Binding-site contacts:
Ligand atom O2 contacts residue LYS54 of chain 1.QA at 3.3 Å.
Ligand atom C contacts residue PHE57 of chain 1.QA at 3.7 Å (hydrophobic).
Ligand atom C12 contacts residue LYS54 of chain 1.QA at 4.4 Å.
Ligand atom C13 contacts residue PRO55 of chain 1.QA at 4.3 Å (hydrophobic).
Ligand atom C12 contacts residue PRO55 of chain 1.QA at 4.1 Å (hydrophobic).
Ligand atom O2 contacts residue PRO55 of chain 1.QA at 3.3 Å.

The protein below binds the small molecule below.
Small molecule (SMILES): C[C@@H]1C[C@@H]([C@H](O)CC2CC(=O)NC(=O)C2)C(=O)[C@@H](C)C1

Sequence of chain 1.QA:
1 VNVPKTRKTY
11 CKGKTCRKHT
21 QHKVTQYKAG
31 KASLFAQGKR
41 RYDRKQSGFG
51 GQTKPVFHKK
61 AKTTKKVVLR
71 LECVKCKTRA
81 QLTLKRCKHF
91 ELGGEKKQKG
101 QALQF